The protein below binds the small molecule below.
Small molecule (SMILES): CC(=O)N[C@H]1[C@H](O[C@H]2[C@H](O)[C@@H](NC(C)=O)CO[C@@H]2CO)O[C@H](CO)[C@@H](O)[C@@H]1O

Sequence of chain 1.A:
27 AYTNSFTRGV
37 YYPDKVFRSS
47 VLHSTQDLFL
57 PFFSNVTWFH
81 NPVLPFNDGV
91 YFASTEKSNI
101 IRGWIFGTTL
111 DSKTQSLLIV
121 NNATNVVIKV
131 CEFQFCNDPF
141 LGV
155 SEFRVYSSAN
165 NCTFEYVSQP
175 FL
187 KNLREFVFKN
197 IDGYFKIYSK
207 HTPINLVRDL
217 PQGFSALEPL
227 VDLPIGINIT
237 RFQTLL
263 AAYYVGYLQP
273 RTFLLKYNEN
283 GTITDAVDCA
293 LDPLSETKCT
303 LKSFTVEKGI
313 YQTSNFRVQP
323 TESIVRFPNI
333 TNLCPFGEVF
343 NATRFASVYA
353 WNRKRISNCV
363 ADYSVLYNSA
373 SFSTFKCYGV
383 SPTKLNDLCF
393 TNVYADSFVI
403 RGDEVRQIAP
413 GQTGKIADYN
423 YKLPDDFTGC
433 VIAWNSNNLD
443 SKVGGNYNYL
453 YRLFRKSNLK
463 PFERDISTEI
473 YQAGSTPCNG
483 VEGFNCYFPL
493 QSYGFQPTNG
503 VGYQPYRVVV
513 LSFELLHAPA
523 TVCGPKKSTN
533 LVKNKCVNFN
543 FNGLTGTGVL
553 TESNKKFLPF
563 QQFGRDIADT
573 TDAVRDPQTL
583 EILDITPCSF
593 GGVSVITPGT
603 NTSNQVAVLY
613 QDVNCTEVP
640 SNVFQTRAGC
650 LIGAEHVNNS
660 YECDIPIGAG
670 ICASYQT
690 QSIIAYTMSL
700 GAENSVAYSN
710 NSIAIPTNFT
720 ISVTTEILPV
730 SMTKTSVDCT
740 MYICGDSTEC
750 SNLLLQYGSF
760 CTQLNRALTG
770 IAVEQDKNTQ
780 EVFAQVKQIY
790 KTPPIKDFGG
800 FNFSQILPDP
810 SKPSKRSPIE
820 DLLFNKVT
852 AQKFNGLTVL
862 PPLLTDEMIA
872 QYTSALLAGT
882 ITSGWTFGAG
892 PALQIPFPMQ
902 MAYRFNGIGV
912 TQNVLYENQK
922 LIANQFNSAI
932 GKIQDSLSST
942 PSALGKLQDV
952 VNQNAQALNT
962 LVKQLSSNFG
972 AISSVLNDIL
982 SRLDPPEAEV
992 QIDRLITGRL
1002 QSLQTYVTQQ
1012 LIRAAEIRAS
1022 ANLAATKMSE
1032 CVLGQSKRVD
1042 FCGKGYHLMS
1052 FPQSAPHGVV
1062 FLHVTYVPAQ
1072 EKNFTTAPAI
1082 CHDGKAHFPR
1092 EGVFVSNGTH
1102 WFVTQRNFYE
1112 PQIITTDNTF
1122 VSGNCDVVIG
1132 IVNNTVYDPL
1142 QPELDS

Binding-site contacts:
Ligand atom C3 contacts residue ASN801 of chain 1.A at 3.8 Å.
Ligand atom C7 contacts residue ASN801 of chain 1.A at 3.7 Å.
Ligand atom O5 contacts residue SER803 of chain 1.A at 3.6 Å.
Ligand atom C2 contacts residue SER803 of chain 1.A at 4.5 Å.
Ligand atom C1 contacts residue SER803 of chain 1.A at 3.2 Å.
Ligand atom N2 contacts residue ASN801 of chain 1.A at 2.7 Å (h-bond).
Ligand atom C4 contacts residue ASN801 of chain 1.A at 4.2 Å.
Ligand atom C2 contacts residue ASN801 of chain 1.A at 2.5 Å.
Ligand atom C1 contacts residue ASN801 of chain 1.A at 1.4 Å.
Ligand atom C8 contacts residue ASN801 of chain 1.A at 3.9 Å.
Ligand atom C5 contacts residue SER803 of chain 1.A at 3.9 Å.
Ligand atom O5 contacts residue ASN801 of chain 1.A at 2.4 Å (h-bond).
Ligand atom C5 contacts residue ASN801 of chain 1.A at 3.6 Å.